Binding-site contacts:
Ligand atom C22 contacts residue CYS96 of chain 1.A at 3.9 Å (hydrophobic).
Ligand atom C19 contacts residue HIS25 of chain 1.A at 3.4 Å.
Ligand atom C18 contacts residue GLY24 of chain 1.A at 3.5 Å.
Ligand atom C24 contacts residue LEU146 of chain 1.A at 3.7 Å (hydrophobic).
Ligand atom C16 contacts residue GLN143 of chain 1.A at 3.5 Å.
Ligand atom C24 contacts residue MET93 of chain 1.A at 3.6 Å (hydrophobic).
Ligand atom C21 contacts residue LEU146 of chain 1.A at 3.6 Å (hydrophobic).
Ligand atom C04 contacts residue CYS96 of chain 1.A at 3.4 Å (hydrophobic).
Ligand atom C23 contacts residue ALA45 of chain 1.A at 3.5 Å (hydrophobic).
Ligand atom C18 contacts residue HIS25 of chain 1.A at 3.8 Å.
Ligand atom C25 contacts residue MET93 of chain 1.A at 3.8 Å (hydrophobic).
Ligand atom C30 contacts residue TYR95 of chain 1.A at 3.3 Å (hydrophobic).
Ligand atom C30 contacts residue ASN97 of chain 1.A at 3.2 Å.
Ligand atom C22 contacts residue LEU146 of chain 1.A at 3.6 Å (hydrophobic).
Ligand atom C32 contacts residue ASP103 of chain 1.A at 3.8 Å.
Ligand atom C14 contacts residue ASP100 of chain 1.A at 3.5 Å.
Ligand atom C16 contacts residue ASP100 of chain 1.A at 3.8 Å.
Ligand atom N15 contacts residue ASP100 of chain 1.A at 2.8 Å (salt-bridge).
Ligand atom C25 contacts residue LEU146 of chain 1.A at 3.7 Å (hydrophobic).
Ligand atom N15 contacts residue GLN143 of chain 1.A at 2.7 Å (h-bond).
Ligand atom C16 contacts residue LEU146 of chain 1.A at 3.7 Å (hydrophobic).
Ligand atom C30 contacts residue GLY99 of chain 1.A at 3.7 Å.
Ligand atom C02 contacts residue GLY99 of chain 1.A at 3.6 Å.
Ligand atom C30 contacts residue CYS96 of chain 1.A at 3.8 Å (hydrophobic).
Ligand atom C22 contacts residue ALA45 of chain 1.A at 3.7 Å (hydrophobic).
Ligand atom C23 contacts residue GLU94 of chain 1.A at 3.2 Å.
Ligand atom C23 contacts residue LEU146 of chain 1.A at 3.6 Å (hydrophobic).
Ligand atom O28 contacts residue TYR95 of chain 1.A at 3.7 Å.
Ligand atom C04 contacts residue GLY99 of chain 1.A at 3.6 Å.
Ligand atom O28 contacts residue CYS96 of chain 1.A at 2.8 Å (h-bond).
Ligand atom C09 contacts residue ILE23 of chain 1.A at 3.6 Å (hydrophobic).
Ligand atom C14 contacts residue GLN143 of chain 1.A at 3.7 Å.
Ligand atom N06 contacts residue CYS96 of chain 1.A at 3.9 Å.
Ligand atom C24 contacts residue VAL77 of chain 1.A at 3.9 Å (hydrophobic).
Ligand atom C10 contacts residue ILE23 of chain 1.A at 3.5 Å (hydrophobic).
Ligand atom C03 contacts residue GLY99 of chain 1.A at 3.4 Å.
Ligand atom C26 contacts residue LEU146 of chain 1.A at 3.7 Å (hydrophobic).
Ligand atom C05 contacts residue ILE23 of chain 1.A at 3.8 Å (hydrophobic).
Ligand atom O29 contacts residue GLY99 of chain 1.A at 3.8 Å.
Ligand atom F27 contacts residue MET93 of chain 1.A at 3.3 Å.

A small-molecule ligand and the protein it binds are described below.
Small molecule (SMILES): COc1cc2nc(-c3cc(F)ccc3O)nc(N[C@@H]3CNC[C@H]3C(C)(C)O)c2cc1OC

Sequence of chain 1.A:
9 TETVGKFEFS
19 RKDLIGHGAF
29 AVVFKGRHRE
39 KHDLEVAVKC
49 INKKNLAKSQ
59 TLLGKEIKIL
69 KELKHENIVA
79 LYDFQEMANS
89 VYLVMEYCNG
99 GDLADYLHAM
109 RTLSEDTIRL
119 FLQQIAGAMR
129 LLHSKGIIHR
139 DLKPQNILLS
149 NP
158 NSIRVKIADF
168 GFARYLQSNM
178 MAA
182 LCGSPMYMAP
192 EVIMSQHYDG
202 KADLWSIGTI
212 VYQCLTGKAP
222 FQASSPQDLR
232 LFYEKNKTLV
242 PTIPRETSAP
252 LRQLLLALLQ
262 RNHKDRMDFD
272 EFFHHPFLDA